Sequence of chain 1.Y:
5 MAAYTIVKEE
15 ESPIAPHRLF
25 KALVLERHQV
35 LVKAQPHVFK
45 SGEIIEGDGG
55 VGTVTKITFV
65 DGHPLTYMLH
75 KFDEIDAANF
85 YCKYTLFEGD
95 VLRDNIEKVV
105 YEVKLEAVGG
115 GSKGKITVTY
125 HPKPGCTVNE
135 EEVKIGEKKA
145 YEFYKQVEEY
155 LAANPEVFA

Binding-site contacts:
Ligand atom C10 contacts residue LYS37 of chain 1.Y at 3.9 Å.
Ligand atom C8 contacts residue LYS37 of chain 1.Y at 4.0 Å.
Ligand atom C5 contacts residue TYR154 of chain 1.Y at 3.7 Å (hydrophobic).
Ligand atom O1 contacts residue TYR154 of chain 1.Y at 2.5 Å (h-bond).
Ligand atom C16 contacts residue LYS37 of chain 1.Y at 4.2 Å.
Ligand atom C3 contacts residue LYS37 of chain 1.Y at 3.6 Å.
Ligand atom C11 contacts residue TYR154 of chain 1.Y at 3.8 Å (hydrophobic).
Ligand atom C1 contacts residue TYR154 of chain 1.Y at 3.6 Å (hydrophobic).
Ligand atom C6 contacts residue TYR154 of chain 1.Y at 3.9 Å (hydrophobic).
Ligand atom C7 contacts residue LEU155 of chain 1.Y at 4.2 Å (hydrophobic).
Ligand atom C4 contacts residue LYS37 of chain 1.Y at 4.5 Å.
Ligand atom C5 contacts residue LYS37 of chain 1.Y at 4.3 Å.
Ligand atom O2 contacts residue TYR154 of chain 1.Y at 4.2 Å.
Ligand atom C4 contacts residue ALA38 of chain 1.Y at 3.9 Å (hydrophobic).
Ligand atom O3 contacts residue LYS37 of chain 1.Y at 3.2 Å.
Ligand atom C7 contacts residue TYR154 of chain 1.Y at 4.1 Å (hydrophobic).
Ligand atom C4 contacts residue TYR154 of chain 1.Y at 3.7 Å (hydrophobic).
Ligand atom C1 contacts residue LYS37 of chain 1.Y at 3.6 Å.
Ligand atom C6 contacts residue VAL34 of chain 1.Y at 4.2 Å (hydrophobic).
Ligand atom C2 contacts residue LYS37 of chain 1.Y at 3.0 Å.
Ligand atom C12 contacts residue TYR154 of chain 1.Y at 3.9 Å (hydrophobic).
Ligand atom C9 contacts residue TYR154 of chain 1.Y at 3.6 Å (hydrophobic).
Ligand atom C2 contacts residue TYR154 of chain 1.Y at 3.6 Å (hydrophobic).
Ligand atom S contacts residue TYR154 of chain 1.Y at 3.7 Å.
Ligand atom C3 contacts residue ALA38 of chain 1.Y at 3.6 Å (hydrophobic).
Ligand atom C2 contacts residue ALA38 of chain 1.Y at 4.0 Å (hydrophobic).
Ligand atom C7 contacts residue VAL161 of chain 1.Y at 3.7 Å (hydrophobic).
Ligand atom C9 contacts residue LYS37 of chain 1.Y at 3.8 Å.
Ligand atom C8 contacts residue TYR154 of chain 1.Y at 4.0 Å (hydrophobic).
Ligand atom C7 contacts residue PHE162 of chain 1.Y at 4.0 Å (hydrophobic).
Ligand atom C6 contacts residue LEU155 of chain 1.Y at 4.3 Å (hydrophobic).
Ligand atom C16 contacts residue TYR154 of chain 1.Y at 4.0 Å (hydrophobic).
Ligand atom S contacts residue LYS37 of chain 1.Y at 3.9 Å.
Ligand atom C3 contacts residue TYR154 of chain 1.Y at 3.8 Å (hydrophobic).
Ligand atom N contacts residue LYS37 of chain 1.Y at 4.0 Å.
Ligand atom C8 contacts residue VAL161 of chain 1.Y at 3.7 Å (hydrophobic).
Ligand atom O2 contacts residue LYS37 of chain 1.Y at 3.7 Å.
Ligand atom C11 contacts residue LYS37 of chain 1.Y at 4.4 Å.
Ligand atom C10 contacts residue TYR154 of chain 1.Y at 3.8 Å (hydrophobic).
Ligand atom N contacts residue TYR154 of chain 1.Y at 3.7 Å.

The protein below binds the small molecule below.
Small molecule (SMILES): O=S(=O)(O)c1cccc2cccc(Nc3ccccc3)c12